Binding-site contacts:
Ligand atom O29 contacts residue GLU91 of chain 1.A at 2.9 Å (salt-bridge).
Ligand atom C32 contacts residue GLU91 of chain 1.A at 3.2 Å.
Ligand atom C31 contacts residue SER92 of chain 1.A at 2.9 Å.
Ligand atom O29 contacts residue SER92 of chain 1.A at 3.0 Å (h-bond).
Ligand atom C20 contacts residue LEU221 of chain 1.A at 3.5 Å (hydrophobic).
Ligand atom C25 contacts residue THR246 of chain 1.A at 3.2 Å.
Ligand atom C20 contacts residue THR246 of chain 1.A at 3.4 Å.
Ligand atom O28 contacts residue SER92 of chain 1.A at 3.0 Å (h-bond).
Ligand atom C32 contacts residue LEU95 of chain 1.A at 2.4 Å (hydrophobic).
Ligand atom O28 contacts residue LEU95 of chain 1.A at 3.4 Å (h-bond).
Ligand atom C3 contacts residue LEU95 of chain 1.A at 3.5 Å (hydrophobic).
Ligand atom C3 contacts residue SER92 of chain 1.A at 3.2 Å.
Ligand atom C5 contacts residue THR246 of chain 1.A at 3.1 Å.
Ligand atom C33 contacts residue ILE242 of chain 1.A at 3.1 Å (hydrophobic).
Ligand atom C17 contacts residue CYS217 of chain 1.A at 3.5 Å (hydrophobic).
Ligand atom C31 contacts residue GLU96 of chain 1.A at 2.6 Å.
Ligand atom O27 contacts residue LEU221 of chain 1.A at 3.3 Å.
Ligand atom C17 contacts residue ARG214 of chain 1.A at 3.0 Å.
Ligand atom C32 contacts residue ILE242 of chain 1.A at 3.4 Å (hydrophobic).
Ligand atom O16 contacts residue CYS217 of chain 1.A at 3.6 Å.
Ligand atom O27 contacts residue CYS217 of chain 1.A at 2.8 Å.
Ligand atom C19 contacts residue LEU221 of chain 1.A at 3.4 Å (hydrophobic).
Ligand atom O30 contacts residue ILE242 of chain 1.A at 3.0 Å.
Ligand atom O27 contacts residue THR218 of chain 1.A at 3.3 Å (h-bond).
Ligand atom O29 contacts residue PHE94 of chain 1.A at 3.4 Å (h-bond).
Ligand atom C2 contacts residue SER92 of chain 1.A at 3.2 Å.
Ligand atom C4 contacts residue THR246 of chain 1.A at 3.5 Å.
Ligand atom C14 contacts residue CYS217 of chain 1.A at 3.6 Å (hydrophobic).
Ligand atom O28 contacts residue ALA93 of chain 1.A at 3.3 Å.
Ligand atom C18 contacts residue ARG214 of chain 1.A at 3.2 Å.
Ligand atom O30 contacts residue THR246 of chain 1.A at 2.6 Å (h-bond).
Ligand atom C32 contacts residue PHE94 of chain 1.A at 3.3 Å (hydrophobic).
Ligand atom C33 contacts residue LEU221 of chain 1.A at 3.2 Å (hydrophobic).
Ligand atom C33 contacts residue THR246 of chain 1.A at 2.2 Å.
Ligand atom O29 contacts residue LEU95 of chain 1.A at 3.1 Å (h-bond).
Ligand atom C13 contacts residue CYS217 of chain 1.A at 2.7 Å (hydrophobic).
Ligand atom O28 contacts residue GLU96 of chain 1.A at 2.9 Å (salt-bridge).
Ligand atom C19 contacts residue CYS217 of chain 1.A at 3.6 Å (hydrophobic).
Ligand atom C31 contacts residue ALA93 of chain 1.A at 3.3 Å (hydrophobic).
Ligand atom C2 contacts residue LEU95 of chain 1.A at 3.5 Å (hydrophobic).

Sequence of chain 1.A:
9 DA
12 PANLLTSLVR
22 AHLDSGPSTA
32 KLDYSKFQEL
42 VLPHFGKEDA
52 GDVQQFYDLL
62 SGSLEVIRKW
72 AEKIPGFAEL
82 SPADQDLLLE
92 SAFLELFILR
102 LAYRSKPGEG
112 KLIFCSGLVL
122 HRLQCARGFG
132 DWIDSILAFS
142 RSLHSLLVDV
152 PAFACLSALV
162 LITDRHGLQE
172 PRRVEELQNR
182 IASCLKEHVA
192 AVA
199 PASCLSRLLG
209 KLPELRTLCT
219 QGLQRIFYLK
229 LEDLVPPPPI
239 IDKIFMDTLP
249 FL

The protein below binds the small molecule below.
Small molecule (SMILES): CCCCCCCC(=O)c1cc(OC)c(OC)c(OC)c1CC(=O)OCC